Sequence of chain 1.A:
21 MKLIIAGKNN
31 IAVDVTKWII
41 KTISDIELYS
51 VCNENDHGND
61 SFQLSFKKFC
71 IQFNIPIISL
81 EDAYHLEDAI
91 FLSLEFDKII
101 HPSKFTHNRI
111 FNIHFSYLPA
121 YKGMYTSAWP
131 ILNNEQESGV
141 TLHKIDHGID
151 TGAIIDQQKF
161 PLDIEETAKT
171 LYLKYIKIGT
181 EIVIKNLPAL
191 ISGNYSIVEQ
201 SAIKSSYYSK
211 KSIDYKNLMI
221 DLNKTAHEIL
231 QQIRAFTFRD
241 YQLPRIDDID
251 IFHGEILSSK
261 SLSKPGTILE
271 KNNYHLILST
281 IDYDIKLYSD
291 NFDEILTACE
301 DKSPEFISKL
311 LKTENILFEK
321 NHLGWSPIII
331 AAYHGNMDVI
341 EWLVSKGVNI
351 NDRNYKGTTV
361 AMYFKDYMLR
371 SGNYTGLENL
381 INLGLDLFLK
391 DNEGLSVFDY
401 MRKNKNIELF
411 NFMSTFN

Binding-site contacts:
Ligand atom C6Q contacts residue GLU95 of chain 1.A at 3.5 Å.
Ligand atom N1 contacts residue TYR241 of chain 1.A at 3.8 Å.
Ligand atom N1 contacts residue TYR215 of chain 1.A at 3.8 Å.
Ligand atom O2 contacts residue TYR215 of chain 1.A at 3.5 Å.
Ligand atom PB contacts residue TYR125 of chain 1.A at 3.8 Å.
Ligand atom O4 contacts residue TYR241 of chain 1.A at 3.7 Å.
Ligand atom N3 contacts residue GLN242 of chain 1.A at 2.7 Å (h-bond).
Ligand atom N3Q contacts residue GLU95 of chain 1.A at 3.5 Å (salt-bridge).
Ligand atom O4' contacts residue PHE238 of chain 1.A at 3.2 Å.
Ligand atom O1B contacts residue TYR125 of chain 1.A at 2.9 Å (h-bond).
Ligand atom N3Q contacts residue FON1 of chain 1.C at 2.7 Å (h-bond).
Ligand atom C2 contacts residue GLN242 of chain 1.A at 3.7 Å.
Ligand atom O3' contacts residue THR126 of chain 1.A at 3.5 Å (h-bond).
Ligand atom O2 contacts residue GLN242 of chain 1.A at 3.0 Å (h-bond).
Ligand atom O2Q contacts residue GLY123 of chain 1.A at 3.0 Å (h-bond).
Ligand atom O4Q contacts residue FON1 of chain 1.C at 3.5 Å (h-bond).
Ligand atom C3Q contacts residue GLU95 of chain 1.A at 3.4 Å.
Ligand atom O4Q contacts residue PHE96 of chain 1.A at 2.8 Å (h-bond).
Ligand atom O1A contacts residue LYS28 of chain 1.A at 3.2 Å (salt-bridge).
Ligand atom C2 contacts residue TYR241 of chain 1.A at 3.6 Å (hydrophobic).
Ligand atom C2' contacts residue TYR215 of chain 1.A at 3.5 Å (hydrophobic).
Ligand atom N3 contacts residue TYR241 of chain 1.A at 3.3 Å.
Ligand atom O4 contacts residue GLN242 of chain 1.A at 3.5 Å (h-bond).
Ligand atom O2B contacts residue TYR125 of chain 1.A at 3.8 Å.
Ligand atom C4 contacts residue GLN242 of chain 1.A at 3.6 Å.
Ligand atom C4Q contacts residue GLU95 of chain 1.A at 3.7 Å.
Ligand atom O3' contacts residue TYR125 of chain 1.A at 3.4 Å.
Ligand atom O2 contacts residue PHE238 of chain 1.A at 3.6 Å.
Ligand atom C5' contacts residue TYR172 of chain 1.A at 3.6 Å (hydrophobic).
Ligand atom C1' contacts residue PHE238 of chain 1.A at 3.6 Å (hydrophobic).
Ligand atom C1Q contacts residue MET124 of chain 1.A at 3.7 Å (hydrophobic).
Ligand atom C4 contacts residue TYR215 of chain 1.A at 3.5 Å (hydrophobic).
Ligand atom O1B contacts residue MET124 of chain 1.A at 3.7 Å.
Ligand atom N3 contacts residue TYR215 of chain 1.A at 3.3 Å.
Ligand atom O4 contacts residue TYR215 of chain 1.A at 3.4 Å.
Ligand atom C4 contacts residue TYR241 of chain 1.A at 3.5 Å (hydrophobic).
Ligand atom O3' contacts residue SER127 of chain 1.A at 3.4 Å (h-bond).
Ligand atom O4' contacts residue TYR241 of chain 1.A at 3.7 Å.
Ligand atom C2 contacts residue TYR215 of chain 1.A at 3.5 Å (hydrophobic).
Ligand atom C4Q contacts residue PHE96 of chain 1.A at 3.7 Å (hydrophobic).

The protein below binds the small molecule below.
Small molecule (SMILES): Cc1cn([C@H]2C[C@H](O)[C@@H](CO[P](=O)(O)O[P](=O)(O)O[C@H]3O[C@H](C)[C@H](O)[C@H](N)[C@H]3O)O2)c(=O)[nH]c1=O